A protein and the small-molecule ligand that binds it are described below.
Small molecule (SMILES): C[N@@+]12CCc3cc4c(cc3[C@@H]1Cc1ccc3c(c1C2)OCO3)OCO4

Binding-site contacts:
Ligand atom C11 contacts residue TRP322 of chain 2.A at 3.8 Å (hydrophobic).
Ligand atom C4 contacts residue VAL287 of chain 2.A at 3.9 Å (hydrophobic).
Ligand atom C3 contacts residue PHE282 of chain 2.A at 3.7 Å (hydrophobic).
Ligand atom C11 contacts residue PHE357 of chain 2.A at 3.5 Å (hydrophobic).
Ligand atom C12 contacts residue PHE357 of chain 2.A at 3.5 Å (hydrophobic).
Ligand atom C8A contacts residue PHE357 of chain 2.A at 3.8 Å (hydrophobic).
Ligand atom C12 contacts residue TRP322 of chain 2.A at 3.5 Å (hydrophobic).
Ligand atom C5 contacts residue GLU232 of chain 2.A at 3.4 Å.
Ligand atom C4 contacts residue PHE282 of chain 2.A at 3.6 Å (hydrophobic).
Ligand atom C4A contacts residue ILE259 of chain 2.A at 3.6 Å (hydrophobic).
Ligand atom C11 contacts residue PHE117 of chain 2.A at 3.6 Å (hydrophobic).
Ligand atom C12A contacts residue PHE357 of chain 2.A at 3.6 Å (hydrophobic).
Ligand atom C07 contacts residue SAH1 of chain 2.B at 3.1 Å.
Ligand atom O18 contacts residue GLU104 of chain 2.A at 3.3 Å (salt-bridge).
Ligand atom C15 contacts residue GLU104 of chain 2.A at 3.8 Å.
Ligand atom C10 contacts residue GLN123 of chain 2.A at 3.8 Å.
Ligand atom O19 contacts residue GLN123 of chain 2.A at 3.4 Å (h-bond).
Ligand atom O16 contacts residue PHE365 of chain 2.A at 3.4 Å.
Ligand atom C6 contacts residue HIS233 of chain 2.A at 3.4 Å.
Ligand atom C8 contacts residue TYR106 of chain 2.A at 3.4 Å (hydrophobic).
Ligand atom C10 contacts residue PHE357 of chain 2.A at 3.8 Å (hydrophobic).
Ligand atom C12A contacts residue GLN123 of chain 2.A at 3.5 Å.
Ligand atom C6 contacts residue GLU229 of chain 2.A at 3.6 Å.
Ligand atom C07 contacts residue GLU229 of chain 2.A at 3.4 Å.
Ligand atom C1 contacts residue ILE259 of chain 2.A at 3.6 Å (hydrophobic).
Ligand atom C14 contacts residue PHE268 of chain 2.A at 3.9 Å (hydrophobic).
Ligand atom C15 contacts residue GLN123 of chain 2.A at 3.8 Å.
Ligand atom C12 contacts residue GLN123 of chain 2.A at 3.7 Å.
Ligand atom C13 contacts residue GLN123 of chain 2.A at 3.3 Å.
Ligand atom O19 contacts residue PHE117 of chain 2.A at 3.6 Å.
Ligand atom C14 contacts residue GLN364 of chain 2.A at 3.0 Å.
Ligand atom C13B contacts residue ILE259 of chain 2.A at 3.3 Å (hydrophobic).
Ligand atom C13A contacts residue GLU229 of chain 2.A at 3.8 Å.
Ligand atom C13A contacts residue ILE259 of chain 2.A at 3.6 Å (hydrophobic).
Ligand atom C1 contacts residue PHE357 of chain 2.A at 3.7 Å (hydrophobic).
Ligand atom O17 contacts residue PHE282 of chain 2.A at 3.8 Å.
Ligand atom C07 contacts residue GLN123 of chain 2.A at 3.3 Å.
Ligand atom O17 contacts residue PHE268 of chain 2.A at 3.5 Å.
Ligand atom C13 contacts residue GLU229 of chain 2.A at 3.7 Å.
Ligand atom C14 contacts residue PHE365 of chain 2.A at 3.6 Å (hydrophobic).

Sequence of chain 2.A:
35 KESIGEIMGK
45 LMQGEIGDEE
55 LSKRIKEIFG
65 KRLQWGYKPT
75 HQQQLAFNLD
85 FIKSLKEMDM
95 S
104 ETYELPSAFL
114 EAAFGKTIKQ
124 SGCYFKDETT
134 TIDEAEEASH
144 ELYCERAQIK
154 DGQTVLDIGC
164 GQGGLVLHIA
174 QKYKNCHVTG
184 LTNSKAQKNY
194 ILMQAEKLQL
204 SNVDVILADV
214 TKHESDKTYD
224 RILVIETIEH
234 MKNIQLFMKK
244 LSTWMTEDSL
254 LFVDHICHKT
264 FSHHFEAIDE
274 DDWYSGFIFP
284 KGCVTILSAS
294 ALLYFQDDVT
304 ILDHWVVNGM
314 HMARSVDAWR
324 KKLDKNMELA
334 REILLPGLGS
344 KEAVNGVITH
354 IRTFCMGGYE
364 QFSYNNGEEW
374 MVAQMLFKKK